A protein and the small-molecule ligand that binds it are described below.
Small molecule (SMILES): CC(=O)N[C@@H]1[C@@H](O)[C@H](O)[C@@H](CO)O[C@H]1O

Binding-site contacts:
Ligand atom O7 contacts residue ASN510 of chain 2.A at 4.5 Å.
Ligand atom C6 contacts residue PRO430 of chain 2.A at 4.2 Å (hydrophobic).
Ligand atom N2 contacts residue ASN510 of chain 2.A at 2.8 Å (h-bond).
Ligand atom C3 contacts residue ASN510 of chain 2.A at 3.7 Å.
Ligand atom O6 contacts residue LEU509 of chain 2.A at 3.6 Å.
Ligand atom C1 contacts residue LEU509 of chain 2.A at 4.2 Å (hydrophobic).
Ligand atom C1 contacts residue ASN510 of chain 2.A at 1.4 Å.
Ligand atom O6 contacts residue SER428 of chain 2.A at 4.2 Å.
Ligand atom O6 contacts residue GLU564 of chain 2.A at 2.7 Å (salt-bridge).
Ligand atom O5 contacts residue ASN510 of chain 2.A at 2.3 Å (h-bond).
Ligand atom O5 contacts residue LEU509 of chain 2.A at 3.5 Å (h-bond).
Ligand atom C2 contacts residue ASN510 of chain 2.A at 2.4 Å.
Ligand atom C6 contacts residue GLU564 of chain 2.A at 3.5 Å.
Ligand atom C6 contacts residue SER428 of chain 2.A at 3.4 Å.
Ligand atom O4 contacts residue SER428 of chain 2.A at 3.9 Å.
Ligand atom C5 contacts residue ASN510 of chain 2.A at 3.6 Å.
Ligand atom C8 contacts residue ASN510 of chain 2.A at 4.2 Å.
Ligand atom C7 contacts residue ASN510 of chain 2.A at 3.7 Å.
Ligand atom C4 contacts residue ASN510 of chain 2.A at 4.2 Å.

Sequence of chain 2.A:
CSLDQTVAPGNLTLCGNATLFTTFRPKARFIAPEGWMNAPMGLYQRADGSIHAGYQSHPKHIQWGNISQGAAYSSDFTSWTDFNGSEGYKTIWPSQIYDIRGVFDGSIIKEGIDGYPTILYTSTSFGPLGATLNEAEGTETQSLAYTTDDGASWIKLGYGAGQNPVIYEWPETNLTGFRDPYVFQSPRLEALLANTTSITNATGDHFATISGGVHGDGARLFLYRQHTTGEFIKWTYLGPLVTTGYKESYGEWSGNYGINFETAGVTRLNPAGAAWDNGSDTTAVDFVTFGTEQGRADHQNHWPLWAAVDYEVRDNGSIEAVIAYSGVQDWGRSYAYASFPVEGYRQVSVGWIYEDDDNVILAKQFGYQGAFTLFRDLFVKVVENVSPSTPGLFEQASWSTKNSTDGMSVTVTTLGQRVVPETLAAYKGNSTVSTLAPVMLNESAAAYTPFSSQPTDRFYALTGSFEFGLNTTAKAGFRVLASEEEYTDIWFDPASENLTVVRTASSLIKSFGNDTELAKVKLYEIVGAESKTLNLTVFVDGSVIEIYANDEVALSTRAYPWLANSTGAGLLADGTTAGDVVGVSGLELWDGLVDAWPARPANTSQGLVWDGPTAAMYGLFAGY